A small-molecule ligand and the protein it binds are described below.
Small molecule (SMILES): CC(=O)N[C@@H]1[C@@H](O)[C@H](O)[C@@H](CO)O[C@H]1O

Sequence of chain 2.D:
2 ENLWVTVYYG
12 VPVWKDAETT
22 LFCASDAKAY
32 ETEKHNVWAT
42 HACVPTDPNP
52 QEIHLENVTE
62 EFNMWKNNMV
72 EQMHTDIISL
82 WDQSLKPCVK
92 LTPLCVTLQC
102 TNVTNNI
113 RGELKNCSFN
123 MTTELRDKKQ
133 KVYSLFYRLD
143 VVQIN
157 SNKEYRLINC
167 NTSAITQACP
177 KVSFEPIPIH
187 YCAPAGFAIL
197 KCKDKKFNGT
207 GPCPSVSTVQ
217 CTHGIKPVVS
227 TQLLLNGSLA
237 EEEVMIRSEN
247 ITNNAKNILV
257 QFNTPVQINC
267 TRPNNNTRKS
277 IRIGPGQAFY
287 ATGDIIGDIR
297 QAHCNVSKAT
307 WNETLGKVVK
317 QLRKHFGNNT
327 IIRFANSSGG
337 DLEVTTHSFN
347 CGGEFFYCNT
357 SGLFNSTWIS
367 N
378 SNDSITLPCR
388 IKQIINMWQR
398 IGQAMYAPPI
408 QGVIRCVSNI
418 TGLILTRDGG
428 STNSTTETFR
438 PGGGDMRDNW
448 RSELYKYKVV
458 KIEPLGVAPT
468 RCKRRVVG

Binding-site contacts:
Ligand atom C3 contacts residue ASN379 of chain 2.D at 3.8 Å.
Ligand atom N2 contacts residue ASN379 of chain 2.D at 2.9 Å (h-bond).
Ligand atom C5 contacts residue ASN379 of chain 2.D at 3.6 Å.
Ligand atom C4 contacts residue ASN379 of chain 2.D at 4.2 Å.
Ligand atom C7 contacts residue ASN379 of chain 2.D at 4.2 Å.
Ligand atom O5 contacts residue ASN379 of chain 2.D at 2.3 Å (h-bond).
Ligand atom C8 contacts residue ASN379 of chain 2.D at 4.5 Å.
Ligand atom C1 contacts residue ASN379 of chain 2.D at 1.4 Å.
Ligand atom C2 contacts residue ASN379 of chain 2.D at 2.5 Å.